Binding-site contacts:
Ligand atom C4 contacts residue ASN725 of chain 1.A at 4.2 Å.
Ligand atom O5 contacts residue THR727 of chain 1.A at 3.5 Å (h-bond).
Ligand atom C3 contacts residue ASN725 of chain 1.A at 3.8 Å.
Ligand atom C7 contacts residue ASN725 of chain 1.A at 3.2 Å.
Ligand atom C1 contacts residue ASN725 of chain 1.A at 1.4 Å.
Ligand atom O5 contacts residue ASN725 of chain 1.A at 2.4 Å (h-bond).
Ligand atom C5 contacts residue THR727 of chain 1.A at 3.4 Å.
Ligand atom C7 contacts residue PHE713 of chain 1.A at 4.5 Å (hydrophobic).
Ligand atom C6 contacts residue THR727 of chain 1.A at 3.8 Å.
Ligand atom C1 contacts residue THR727 of chain 1.A at 3.9 Å.
Ligand atom N2 contacts residue ASN725 of chain 1.A at 2.9 Å (h-bond).
Ligand atom C2 contacts residue ASN725 of chain 1.A at 2.5 Å.
Ligand atom C8 contacts residue ASP714 of chain 1.A at 3.6 Å.
Ligand atom C8 contacts residue ASN725 of chain 1.A at 4.4 Å.
Ligand atom C5 contacts residue ASN725 of chain 1.A at 3.7 Å.
Ligand atom O7 contacts residue ASN725 of chain 1.A at 3.1 Å (h-bond).
Ligand atom C8 contacts residue PHE713 of chain 1.A at 3.9 Å (hydrophobic).

A small-molecule ligand and the protein it binds are described below.
Small molecule (SMILES): CC(=O)N[C@@H]1[C@@H](O)[C@H](O)[C@@H](CO)O[C@H]1O

Sequence of chain 1.A:
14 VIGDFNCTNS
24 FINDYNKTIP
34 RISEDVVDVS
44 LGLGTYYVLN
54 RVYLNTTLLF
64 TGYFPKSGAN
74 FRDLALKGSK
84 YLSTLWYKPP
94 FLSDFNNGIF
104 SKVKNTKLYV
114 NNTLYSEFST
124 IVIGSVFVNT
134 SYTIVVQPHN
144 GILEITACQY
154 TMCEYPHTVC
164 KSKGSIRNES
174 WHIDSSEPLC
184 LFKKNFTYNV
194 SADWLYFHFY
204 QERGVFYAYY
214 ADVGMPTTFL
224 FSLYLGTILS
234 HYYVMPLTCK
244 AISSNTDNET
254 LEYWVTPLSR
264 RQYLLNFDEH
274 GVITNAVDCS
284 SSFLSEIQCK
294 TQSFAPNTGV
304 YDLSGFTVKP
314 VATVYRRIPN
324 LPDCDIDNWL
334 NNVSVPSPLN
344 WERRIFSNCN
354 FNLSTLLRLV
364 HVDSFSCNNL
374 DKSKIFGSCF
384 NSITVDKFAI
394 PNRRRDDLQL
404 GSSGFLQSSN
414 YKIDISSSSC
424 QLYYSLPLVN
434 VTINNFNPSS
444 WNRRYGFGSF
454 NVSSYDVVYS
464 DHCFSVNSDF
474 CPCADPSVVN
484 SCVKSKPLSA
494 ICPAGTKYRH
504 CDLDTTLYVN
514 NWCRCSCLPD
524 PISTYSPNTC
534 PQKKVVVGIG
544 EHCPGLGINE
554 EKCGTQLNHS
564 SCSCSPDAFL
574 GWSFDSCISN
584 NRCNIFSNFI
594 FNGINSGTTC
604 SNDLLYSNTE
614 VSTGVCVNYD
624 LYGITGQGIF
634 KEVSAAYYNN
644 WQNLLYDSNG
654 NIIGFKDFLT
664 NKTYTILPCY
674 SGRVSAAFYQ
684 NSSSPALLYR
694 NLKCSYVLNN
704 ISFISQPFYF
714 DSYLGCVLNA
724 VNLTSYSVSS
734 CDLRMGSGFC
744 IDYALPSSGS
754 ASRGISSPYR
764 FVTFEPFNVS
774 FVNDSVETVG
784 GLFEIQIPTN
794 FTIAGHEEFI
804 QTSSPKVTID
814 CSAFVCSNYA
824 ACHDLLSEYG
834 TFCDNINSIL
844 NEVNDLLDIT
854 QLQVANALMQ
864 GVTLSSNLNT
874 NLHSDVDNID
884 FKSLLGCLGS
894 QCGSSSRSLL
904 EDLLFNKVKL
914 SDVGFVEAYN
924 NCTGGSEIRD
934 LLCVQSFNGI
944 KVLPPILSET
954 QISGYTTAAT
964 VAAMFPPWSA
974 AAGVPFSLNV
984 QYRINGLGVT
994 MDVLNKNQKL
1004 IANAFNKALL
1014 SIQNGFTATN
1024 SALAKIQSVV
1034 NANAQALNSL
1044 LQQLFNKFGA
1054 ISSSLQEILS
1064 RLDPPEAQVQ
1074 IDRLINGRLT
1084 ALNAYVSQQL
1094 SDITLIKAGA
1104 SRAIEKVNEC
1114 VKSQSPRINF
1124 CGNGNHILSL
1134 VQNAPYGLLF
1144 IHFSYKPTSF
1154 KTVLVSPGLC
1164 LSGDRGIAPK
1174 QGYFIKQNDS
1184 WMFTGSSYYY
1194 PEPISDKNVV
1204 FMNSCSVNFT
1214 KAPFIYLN